The small molecule below binds the protein below.
Small molecule (SMILES): CC(=O)N[C@H]1[C@H](O[C@H]2[C@H](O)[C@@H](NC(C)=O)CO[C@@H]2CO)O[C@H](CO)[C@@H](O)[C@@H]1O

Sequence of chain 1.A:
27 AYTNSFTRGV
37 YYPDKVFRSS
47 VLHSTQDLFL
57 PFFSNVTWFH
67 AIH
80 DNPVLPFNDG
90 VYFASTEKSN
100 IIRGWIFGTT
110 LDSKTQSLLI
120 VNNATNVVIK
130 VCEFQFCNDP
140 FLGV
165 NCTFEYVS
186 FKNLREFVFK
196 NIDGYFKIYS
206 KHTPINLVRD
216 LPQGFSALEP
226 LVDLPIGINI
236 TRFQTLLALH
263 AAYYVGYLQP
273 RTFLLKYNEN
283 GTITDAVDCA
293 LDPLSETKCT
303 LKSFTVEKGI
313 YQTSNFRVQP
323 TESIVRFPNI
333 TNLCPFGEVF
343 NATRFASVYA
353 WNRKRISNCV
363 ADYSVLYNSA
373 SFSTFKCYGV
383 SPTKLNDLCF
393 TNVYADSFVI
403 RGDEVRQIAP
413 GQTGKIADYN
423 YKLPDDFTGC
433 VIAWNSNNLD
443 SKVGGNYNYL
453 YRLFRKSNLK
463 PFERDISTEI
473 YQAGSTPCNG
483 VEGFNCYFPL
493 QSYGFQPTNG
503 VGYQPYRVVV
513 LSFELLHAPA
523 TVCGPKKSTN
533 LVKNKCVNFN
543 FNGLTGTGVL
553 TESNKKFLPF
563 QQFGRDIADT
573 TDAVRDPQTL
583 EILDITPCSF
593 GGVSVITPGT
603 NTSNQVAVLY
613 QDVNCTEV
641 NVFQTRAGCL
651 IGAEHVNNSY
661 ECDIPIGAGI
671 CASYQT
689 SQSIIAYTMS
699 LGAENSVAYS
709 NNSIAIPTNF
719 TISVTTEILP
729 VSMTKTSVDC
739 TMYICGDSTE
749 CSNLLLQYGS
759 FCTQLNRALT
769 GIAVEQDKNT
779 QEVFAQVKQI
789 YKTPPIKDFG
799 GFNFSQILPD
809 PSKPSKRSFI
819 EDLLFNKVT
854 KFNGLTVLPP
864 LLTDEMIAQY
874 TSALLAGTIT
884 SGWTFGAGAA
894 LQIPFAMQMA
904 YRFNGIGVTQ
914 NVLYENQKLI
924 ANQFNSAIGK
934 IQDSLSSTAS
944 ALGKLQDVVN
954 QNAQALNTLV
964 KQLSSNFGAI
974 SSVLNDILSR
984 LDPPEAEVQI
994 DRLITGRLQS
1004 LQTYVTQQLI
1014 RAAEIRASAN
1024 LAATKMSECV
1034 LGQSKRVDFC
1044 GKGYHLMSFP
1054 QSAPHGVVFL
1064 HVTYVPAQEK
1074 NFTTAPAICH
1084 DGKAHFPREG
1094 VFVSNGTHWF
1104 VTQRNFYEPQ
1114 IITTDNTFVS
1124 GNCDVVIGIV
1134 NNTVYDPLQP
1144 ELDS

Binding-site contacts:
Ligand atom C7 contacts residue ASN801 of chain 1.A at 3.2 Å.
Ligand atom C6 contacts residue SER803 of chain 1.A at 4.2 Å.
Ligand atom C2 contacts residue ASN801 of chain 1.A at 2.5 Å.
Ligand atom C5 contacts residue SER803 of chain 1.A at 3.4 Å.
Ligand atom C4 contacts residue ASN801 of chain 1.A at 4.2 Å.
Ligand atom C5 contacts residue ASN801 of chain 1.A at 3.7 Å.
Ligand atom C1 contacts residue SER803 of chain 1.A at 3.3 Å.
Ligand atom C8 contacts residue ASN801 of chain 1.A at 4.4 Å.
Ligand atom O7 contacts residue ASN801 of chain 1.A at 3.1 Å (h-bond).
Ligand atom O5 contacts residue SER803 of chain 1.A at 3.4 Å (h-bond).
Ligand atom N2 contacts residue ASN801 of chain 1.A at 2.9 Å (h-bond).
Ligand atom C6 contacts residue GLN804 of chain 1.A at 4.0 Å.
Ligand atom O6 contacts residue GLN804 of chain 1.A at 2.7 Å (h-bond).
Ligand atom C3 contacts residue ASN801 of chain 1.A at 3.8 Å.
Ligand atom O5 contacts residue ASN801 of chain 1.A at 2.4 Å (h-bond).
Ligand atom C1 contacts residue ASN801 of chain 1.A at 1.4 Å.
Ligand atom O6 contacts residue SER803 of chain 1.A at 4.0 Å.